This protein binds this small molecule.
Small molecule (SMILES): CC(=O)N[C@@H]1[C@@H](O)[C@H](O)[C@@H](CO)O[C@H]1O

Binding-site contacts:
Ligand atom C2 contacts residue GLU106 of chain 1.A at 4.1 Å.
Ligand atom C7 contacts residue GLU128 of chain 1.A at 3.4 Å.
Ligand atom C4 contacts residue ASN127 of chain 1.A at 4.3 Å.
Ligand atom C5 contacts residue GLU107 of chain 1.A at 4.0 Å.
Ligand atom O5 contacts residue ILE108 of chain 1.A at 3.7 Å.
Ligand atom C6 contacts residue GLN181 of chain 1.A at 3.0 Å.
Ligand atom O5 contacts residue GLU107 of chain 1.A at 3.3 Å.
Ligand atom O6 contacts residue GLU107 of chain 1.A at 3.1 Å.
Ligand atom C4 contacts residue GLN181 of chain 1.A at 4.0 Å.
Ligand atom C8 contacts residue GLU128 of chain 1.A at 3.3 Å.
Ligand atom C2 contacts residue ASN127 of chain 1.A at 2.5 Å.
Ligand atom C3 contacts residue ASN127 of chain 1.A at 3.8 Å.
Ligand atom O4 contacts residue GLN181 of chain 1.A at 3.1 Å (h-bond).
Ligand atom O5 contacts residue ASN127 of chain 1.A at 2.4 Å (h-bond).
Ligand atom C5 contacts residue ASN127 of chain 1.A at 3.6 Å.
Ligand atom C5 contacts residue ILE108 of chain 1.A at 4.1 Å (hydrophobic).
Ligand atom C6 contacts residue ILE108 of chain 1.A at 3.5 Å (hydrophobic).
Ligand atom C1 contacts residue GLU107 of chain 1.A at 4.0 Å.
Ligand atom C7 contacts residue ASN127 of chain 1.A at 3.5 Å.
Ligand atom O5 contacts residue GLU106 of chain 1.A at 4.1 Å.
Ligand atom C1 contacts residue GLU106 of chain 1.A at 3.7 Å.
Ligand atom C6 contacts residue GLU107 of chain 1.A at 4.1 Å.
Ligand atom O7 contacts residue GLU128 of chain 1.A at 2.9 Å (salt-bridge).
Ligand atom O6 contacts residue LYS185 of chain 1.A at 3.5 Å.
Ligand atom C1 contacts residue ASN127 of chain 1.A at 1.4 Å.
Ligand atom N2 contacts residue GLU106 of chain 1.A at 4.3 Å.
Ligand atom C4 contacts residue GLU107 of chain 1.A at 4.2 Å.
Ligand atom C5 contacts residue GLN181 of chain 1.A at 3.9 Å.
Ligand atom O6 contacts residue GLN181 of chain 1.A at 3.9 Å.
Ligand atom N2 contacts residue ASN127 of chain 1.A at 2.9 Å (h-bond).
Ligand atom O6 contacts residue ILE108 of chain 1.A at 3.5 Å (h-bond).
Ligand atom C2 contacts residue GLU107 of chain 1.A at 4.2 Å.
Ligand atom O7 contacts residue ASN127 of chain 1.A at 3.4 Å (h-bond).

Sequence of chain 1.A:
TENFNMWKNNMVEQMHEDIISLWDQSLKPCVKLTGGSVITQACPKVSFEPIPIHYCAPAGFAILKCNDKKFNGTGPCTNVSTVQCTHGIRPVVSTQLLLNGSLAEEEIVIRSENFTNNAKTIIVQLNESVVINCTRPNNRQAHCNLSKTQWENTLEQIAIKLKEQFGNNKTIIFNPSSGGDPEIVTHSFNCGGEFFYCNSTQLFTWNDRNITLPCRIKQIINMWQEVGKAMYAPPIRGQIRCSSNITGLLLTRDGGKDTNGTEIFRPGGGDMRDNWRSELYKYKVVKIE